A small-molecule ligand and the protein it binds are described below.
Small molecule (SMILES): CC(=O)N[C@@H]1[C@@H](O)[C@H](O)[C@@H](CO)O[C@H]1O

Sequence of chain 1.B:
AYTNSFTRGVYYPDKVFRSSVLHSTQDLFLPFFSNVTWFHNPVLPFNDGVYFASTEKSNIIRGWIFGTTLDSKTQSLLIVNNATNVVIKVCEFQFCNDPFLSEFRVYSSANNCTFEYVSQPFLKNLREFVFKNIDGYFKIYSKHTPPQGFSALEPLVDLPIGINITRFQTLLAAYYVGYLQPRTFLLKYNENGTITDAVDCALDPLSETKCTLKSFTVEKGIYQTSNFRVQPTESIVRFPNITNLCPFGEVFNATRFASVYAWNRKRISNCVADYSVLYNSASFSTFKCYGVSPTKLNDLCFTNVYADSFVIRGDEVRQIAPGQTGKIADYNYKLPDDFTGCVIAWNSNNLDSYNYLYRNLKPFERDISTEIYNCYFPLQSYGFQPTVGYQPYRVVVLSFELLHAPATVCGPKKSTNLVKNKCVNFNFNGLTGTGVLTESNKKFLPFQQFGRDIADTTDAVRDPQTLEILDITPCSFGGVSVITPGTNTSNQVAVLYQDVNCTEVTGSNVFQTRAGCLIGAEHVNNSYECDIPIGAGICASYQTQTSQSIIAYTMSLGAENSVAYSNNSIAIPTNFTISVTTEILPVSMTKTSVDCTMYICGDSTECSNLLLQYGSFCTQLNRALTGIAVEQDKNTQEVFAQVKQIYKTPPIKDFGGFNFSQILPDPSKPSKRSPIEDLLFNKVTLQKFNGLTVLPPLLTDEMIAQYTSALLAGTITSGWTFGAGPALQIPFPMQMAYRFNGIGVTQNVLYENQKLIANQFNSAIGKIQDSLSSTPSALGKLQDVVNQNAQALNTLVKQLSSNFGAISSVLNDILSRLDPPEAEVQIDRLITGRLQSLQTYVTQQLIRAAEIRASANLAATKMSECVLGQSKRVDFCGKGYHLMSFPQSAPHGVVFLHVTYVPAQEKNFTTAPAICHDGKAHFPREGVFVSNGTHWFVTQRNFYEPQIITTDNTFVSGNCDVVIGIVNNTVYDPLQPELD

Binding-site contacts:
Ligand atom N2 contacts residue ASN648 of chain 1.B at 2.9 Å (h-bond).
Ligand atom C1 contacts residue ASN648 of chain 1.B at 1.4 Å.
Ligand atom C3 contacts residue ASN648 of chain 1.B at 3.8 Å.
Ligand atom C2 contacts residue ASN648 of chain 1.B at 2.5 Å.
Ligand atom C4 contacts residue ASN648 of chain 1.B at 4.2 Å.
Ligand atom C7 contacts residue ASN648 of chain 1.B at 3.9 Å.
Ligand atom C5 contacts residue ASN648 of chain 1.B at 3.7 Å.
Ligand atom O5 contacts residue ASN648 of chain 1.B at 2.4 Å (h-bond).
Ligand atom O7 contacts residue ASN648 of chain 1.B at 4.5 Å.